Binding-site contacts:
Ligand atom C3 contacts residue VAL31 of chain 31.D at 3.0 Å (hydrophobic).
Ligand atom C3 contacts residue NAG1 of chain 31.X at 3.7 Å.
Ligand atom C4 contacts residue NAG1 of chain 31.X at 3.2 Å.
Ligand atom C8 contacts residue SER70 of chain 31.D at 3.7 Å.
Ligand atom C4 contacts residue VAL31 of chain 31.D at 3.8 Å (hydrophobic).
Ligand atom C1 contacts residue VAL31 of chain 31.D at 4.3 Å (hydrophobic).
Ligand atom C7 contacts residue SER70 of chain 31.D at 4.4 Å.
Ligand atom C5 contacts residue NAG1 of chain 31.X at 4.4 Å.
Ligand atom O5 contacts residue MET33 of chain 31.D at 4.2 Å.
Ligand atom O1 contacts residue MET33 of chain 31.D at 3.9 Å.
Ligand atom O4 contacts residue NAG1 of chain 31.X at 3.0 Å.
Ligand atom C6 contacts residue ASN69 of chain 31.D at 4.4 Å.
Ligand atom O1 contacts residue SER70 of chain 31.D at 4.2 Å.
Ligand atom C2 contacts residue VAL31 of chain 31.D at 4.0 Å (hydrophobic).
Ligand atom C6 contacts residue MET33 of chain 31.D at 3.5 Å (hydrophobic).
Ligand atom C8 contacts residue ARG57 of chain 31.D at 4.2 Å.
Ligand atom O7 contacts residue ASN69 of chain 31.D at 3.8 Å.
Ligand atom O5 contacts residue ASN69 of chain 31.D at 2.8 Å (h-bond).
Ligand atom N2 contacts residue ASN69 of chain 31.D at 4.3 Å.
Ligand atom C8 contacts residue ASN69 of chain 31.D at 3.4 Å.
Ligand atom C6 contacts residue NAG1 of chain 31.X at 4.3 Å.
Ligand atom C5 contacts residue MET33 of chain 31.D at 3.7 Å (hydrophobic).
Ligand atom C5 contacts residue VAL31 of chain 31.D at 4.2 Å (hydrophobic).
Ligand atom C5 contacts residue ASN69 of chain 31.D at 3.7 Å.
Ligand atom C1 contacts residue ASN69 of chain 31.D at 2.7 Å.
Ligand atom C2 contacts residue ASN69 of chain 31.D at 4.2 Å.
Ligand atom O3 contacts residue VAL31 of chain 31.D at 3.6 Å.
Ligand atom O6 contacts residue NAG1 of chain 31.X at 3.0 Å.
Ligand atom O1 contacts residue ASN69 of chain 31.D at 2.1 Å (h-bond).
Ligand atom C6 contacts residue LEU24 of chain 31.D at 4.5 Å (hydrophobic).
Ligand atom O3 contacts residue NAG1 of chain 31.X at 2.6 Å (h-bond).
Ligand atom C7 contacts residue ASN69 of chain 31.D at 3.8 Å.
Ligand atom N2 contacts residue VAL31 of chain 31.D at 4.0 Å.
Ligand atom O1 contacts residue VAL31 of chain 31.D at 3.4 Å (h-bond).
Ligand atom O4 contacts residue VAL31 of chain 31.D at 3.3 Å.

This small molecule binds to this protein.
Small molecule (SMILES): CC(=O)N[C@@H]1[C@@H](O)[C@H](O)[C@@H](CO)O[C@H]1O

Sequence of chain 31.D:
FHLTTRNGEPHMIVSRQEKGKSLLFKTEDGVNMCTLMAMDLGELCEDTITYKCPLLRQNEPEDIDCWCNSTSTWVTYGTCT